Sequence of chain 1.C:
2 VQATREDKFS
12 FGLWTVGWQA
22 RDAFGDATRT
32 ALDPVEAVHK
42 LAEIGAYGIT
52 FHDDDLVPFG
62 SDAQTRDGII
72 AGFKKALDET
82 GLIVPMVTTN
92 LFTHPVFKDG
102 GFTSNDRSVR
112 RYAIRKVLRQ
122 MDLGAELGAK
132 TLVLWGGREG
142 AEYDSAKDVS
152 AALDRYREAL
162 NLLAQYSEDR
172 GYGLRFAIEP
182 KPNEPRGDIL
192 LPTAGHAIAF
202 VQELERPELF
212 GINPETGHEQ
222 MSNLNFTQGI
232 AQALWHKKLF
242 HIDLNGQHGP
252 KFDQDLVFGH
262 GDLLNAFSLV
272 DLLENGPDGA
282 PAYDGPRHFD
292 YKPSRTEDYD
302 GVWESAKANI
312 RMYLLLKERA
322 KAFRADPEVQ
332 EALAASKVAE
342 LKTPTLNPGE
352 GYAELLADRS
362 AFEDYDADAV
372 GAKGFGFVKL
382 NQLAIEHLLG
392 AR

Sequence of chain 1.D:
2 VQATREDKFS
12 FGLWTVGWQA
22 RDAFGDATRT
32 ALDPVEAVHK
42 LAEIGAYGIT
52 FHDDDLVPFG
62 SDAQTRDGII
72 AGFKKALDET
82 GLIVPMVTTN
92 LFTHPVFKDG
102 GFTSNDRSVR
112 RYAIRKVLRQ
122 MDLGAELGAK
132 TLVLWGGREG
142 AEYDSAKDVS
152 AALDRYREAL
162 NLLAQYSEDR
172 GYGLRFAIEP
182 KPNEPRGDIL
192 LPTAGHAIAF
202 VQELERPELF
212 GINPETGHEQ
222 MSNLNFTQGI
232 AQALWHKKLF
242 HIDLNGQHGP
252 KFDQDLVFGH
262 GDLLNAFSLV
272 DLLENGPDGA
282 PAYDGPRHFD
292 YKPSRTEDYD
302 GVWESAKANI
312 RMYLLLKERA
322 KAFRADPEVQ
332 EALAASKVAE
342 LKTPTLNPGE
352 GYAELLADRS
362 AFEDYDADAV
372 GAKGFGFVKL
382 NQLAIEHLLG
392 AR

Binding-site contacts:
Ligand atom O3 contacts residue ASP291 of chain 1.C at 3.0 Å (salt-bridge).
Ligand atom O3 contacts residue MG1 of chain 1.L at 3.8 Å.
Ligand atom C5 contacts residue HIS53 of chain 1.C at 3.0 Å.
Ligand atom O1 contacts residue LYS182 of chain 1.C at 3.1 Å (salt-bridge).
Ligand atom C4 contacts residue TRP136 of chain 1.C at 3.6 Å (hydrophobic).
Ligand atom O2 contacts residue GLU180 of chain 1.C at 2.9 Å (salt-bridge).
Ligand atom C1 contacts residue MG1 of chain 1.M at 3.8 Å.
Ligand atom O1 contacts residue MG1 of chain 1.M at 2.7 Å.
Ligand atom C1 contacts residue PHE25 of chain 1.D at 3.8 Å (hydrophobic).
Ligand atom O5 contacts residue HIS53 of chain 1.C at 2.5 Å (h-bond).
Ligand atom C2 contacts residue TRP136 of chain 1.C at 3.5 Å (hydrophobic).
Ligand atom O1 contacts residue HIS219 of chain 1.C at 3.1 Å (h-bond).
Ligand atom C3 contacts residue ASP291 of chain 1.C at 3.8 Å.
Ligand atom C5 contacts residue THR89 of chain 1.C at 4.1 Å.
Ligand atom O2 contacts residue ASP291 of chain 1.C at 2.9 Å (salt-bridge).
Ligand atom C3 contacts residue MG1 of chain 1.L at 3.8 Å.
Ligand atom O5 contacts residue PHE93 of chain 1.C at 3.6 Å.
Ligand atom O1 contacts residue TRP136 of chain 1.C at 3.8 Å.
Ligand atom C4 contacts residue GLU180 of chain 1.C at 3.3 Å.
Ligand atom O4 contacts residue MG1 of chain 1.L at 2.4 Å.
Ligand atom O1 contacts residue ASP254 of chain 1.C at 3.3 Å (salt-bridge).
Ligand atom O2 contacts residue GLU216 of chain 1.C at 3.1 Å (salt-bridge).
Ligand atom O4 contacts residue ASP244 of chain 1.C at 3.4 Å (salt-bridge).
Ligand atom O2 contacts residue HIS219 of chain 1.C at 3.5 Å.
Ligand atom C5 contacts residue GLU180 of chain 1.C at 4.2 Å.
Ligand atom O5 contacts residue TRP136 of chain 1.C at 3.5 Å.
Ligand atom C4 contacts residue MG1 of chain 1.L at 3.5 Å.
Ligand atom C2 contacts residue ASP291 of chain 1.C at 3.9 Å.
Ligand atom C3 contacts residue TRP136 of chain 1.C at 3.6 Å (hydrophobic).
Ligand atom O2 contacts residue MG1 of chain 1.M at 3.6 Å.
Ligand atom O2 contacts residue MG1 of chain 1.L at 2.2 Å.
Ligand atom C2 contacts residue MG1 of chain 1.L at 3.5 Å.
Ligand atom O3 contacts residue TRP15 of chain 1.C at 3.4 Å (h-bond).
Ligand atom O4 contacts residue GLU180 of chain 1.C at 2.6 Å (salt-bridge).
Ligand atom O1 contacts residue PHE25 of chain 1.D at 4.0 Å.
Ligand atom C5 contacts residue TRP136 of chain 1.C at 4.0 Å (hydrophobic).
Ligand atom C2 contacts residue GLU180 of chain 1.C at 3.7 Å.
Ligand atom C4 contacts residue ASP291 of chain 1.C at 3.9 Å.
Ligand atom O4 contacts residue ASP291 of chain 1.C at 3.0 Å (salt-bridge).
Ligand atom C1 contacts residue TRP136 of chain 1.C at 3.7 Å (hydrophobic).

This protein binds this small molecule.
Small molecule (SMILES): O=C[C@H](O)[C@@H](O)[C@H](O)CO